Sequence of chain 1.B:
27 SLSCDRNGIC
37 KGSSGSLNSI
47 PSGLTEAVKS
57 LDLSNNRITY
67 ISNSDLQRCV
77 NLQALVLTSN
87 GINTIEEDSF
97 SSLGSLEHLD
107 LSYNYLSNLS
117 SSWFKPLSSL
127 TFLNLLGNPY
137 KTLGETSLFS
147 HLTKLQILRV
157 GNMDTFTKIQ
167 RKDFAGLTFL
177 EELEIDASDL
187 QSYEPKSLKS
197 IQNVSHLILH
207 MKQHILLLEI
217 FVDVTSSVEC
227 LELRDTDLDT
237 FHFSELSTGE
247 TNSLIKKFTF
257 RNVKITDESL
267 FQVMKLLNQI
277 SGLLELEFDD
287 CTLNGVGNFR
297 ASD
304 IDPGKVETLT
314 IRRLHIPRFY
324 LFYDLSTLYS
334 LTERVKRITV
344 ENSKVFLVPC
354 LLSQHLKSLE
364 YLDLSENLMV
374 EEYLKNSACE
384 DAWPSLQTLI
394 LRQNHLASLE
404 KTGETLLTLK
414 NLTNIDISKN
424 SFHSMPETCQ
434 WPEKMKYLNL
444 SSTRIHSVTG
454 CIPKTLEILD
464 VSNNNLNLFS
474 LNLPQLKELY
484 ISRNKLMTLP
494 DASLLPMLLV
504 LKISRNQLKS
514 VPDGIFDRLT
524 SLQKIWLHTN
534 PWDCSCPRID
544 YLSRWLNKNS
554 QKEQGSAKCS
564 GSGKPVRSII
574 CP

Sequence of chain 1.A:
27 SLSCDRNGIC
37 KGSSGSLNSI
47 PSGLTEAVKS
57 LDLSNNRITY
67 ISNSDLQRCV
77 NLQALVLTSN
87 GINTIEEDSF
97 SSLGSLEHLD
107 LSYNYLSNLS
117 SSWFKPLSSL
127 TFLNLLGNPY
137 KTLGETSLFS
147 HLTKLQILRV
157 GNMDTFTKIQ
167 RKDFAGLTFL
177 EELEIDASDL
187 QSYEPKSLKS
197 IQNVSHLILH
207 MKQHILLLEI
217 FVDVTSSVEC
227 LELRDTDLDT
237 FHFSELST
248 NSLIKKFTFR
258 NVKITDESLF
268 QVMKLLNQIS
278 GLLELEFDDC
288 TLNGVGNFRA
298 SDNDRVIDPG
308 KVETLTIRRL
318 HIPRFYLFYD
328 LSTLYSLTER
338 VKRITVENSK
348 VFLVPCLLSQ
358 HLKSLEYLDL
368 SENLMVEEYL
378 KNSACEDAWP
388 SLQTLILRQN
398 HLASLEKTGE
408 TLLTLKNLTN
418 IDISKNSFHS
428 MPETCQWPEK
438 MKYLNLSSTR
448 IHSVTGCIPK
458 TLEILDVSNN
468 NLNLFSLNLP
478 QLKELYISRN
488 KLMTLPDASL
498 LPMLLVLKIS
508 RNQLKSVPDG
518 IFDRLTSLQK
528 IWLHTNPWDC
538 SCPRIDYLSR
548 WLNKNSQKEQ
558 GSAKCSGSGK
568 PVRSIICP

A protein and the small-molecule ligand that binds it are described below.
Small molecule (SMILES): O=C(N[C@H]1C[C@@H]1c1ccccc1)[C@@H]1CN(C(=O)c2ccc(C(=O)N3C[C@@H](C(=O)N[C@H]4C[C@@H]4c4ccccc4)[C@H](C(=O)N[C@H]4C[C@@H]4c4ccccc4)C3)cc2)C[C@H]1C(=O)N[C@H]1C[C@@H]1c1ccccc1

Binding-site contacts:
Ligand atom C32 contacts residue KQD1 of chain 1.N at 3.5 Å.
Ligand atom C86 contacts residue LEU317 of chain 1.A at 3.4 Å (hydrophobic).
Ligand atom C84 contacts residue LEU317 of chain 1.A at 3.5 Å (hydrophobic).
Ligand atom O37 contacts residue TYR332 of chain 1.B at 3.1 Å (h-bond).
Ligand atom C16 contacts residue KQD1 of chain 1.N at 3.3 Å.
Ligand atom C75 contacts residue LYS347 of chain 1.A at 3.5 Å.
Ligand atom C25 contacts residue ILE319 of chain 1.B at 3.4 Å (hydrophobic).
Ligand atom O22 contacts residue VAL348 of chain 1.B at 3.5 Å.
Ligand atom O65 contacts residue LEU350 of chain 1.A at 3.1 Å (h-bond).
Ligand atom O37 contacts residue KQD1 of chain 1.N at 3.1 Å (h-bond).
Ligand atom C86 contacts residue KQD1 of chain 1.N at 3.6 Å.
Ligand atom O22 contacts residue LEU350 of chain 1.B at 3.3 Å (h-bond).
Ligand atom C74 contacts residue LYS347 of chain 1.A at 3.5 Å.
Ligand atom C6 contacts residue KQD1 of chain 1.N at 3.5 Å.
Ligand atom C36 contacts residue LEU350 of chain 1.B at 3.4 Å (hydrophobic).
Ligand atom C62 contacts residue LEU350 of chain 1.A at 3.5 Å (hydrophobic).
Ligand atom N67 contacts residue LYS347 of chain 1.A at 2.5 Å (salt-bridge).
Ligand atom O64 contacts residue KQD1 of chain 1.N at 3.2 Å (h-bond).
Ligand atom C75 contacts residue KQD1 of chain 1.N at 3.5 Å.
Ligand atom O64 contacts residue TYR332 of chain 1.A at 3.5 Å (h-bond).
Ligand atom O22 contacts residue PHE349 of chain 1.B at 2.8 Å (h-bond).
Ligand atom C20 contacts residue KQD1 of chain 1.N at 3.5 Å.
Ligand atom C25 contacts residue KQD1 of chain 1.N at 3.5 Å.
Ligand atom C48 contacts residue VAL351 of chain 1.B at 3.5 Å (hydrophobic).
Ligand atom C74 contacts residue SER346 of chain 1.A at 3.2 Å.
Ligand atom C14 contacts residue LEU350 of chain 1.B at 3.2 Å (hydrophobic).
Ligand atom C26 contacts residue SER346 of chain 1.B at 3.2 Å.
Ligand atom N38 contacts residue LEU350 of chain 1.B at 2.8 Å (h-bond).
Ligand atom N66 contacts residue LEU350 of chain 1.A at 2.9 Å (h-bond).
Ligand atom C75 contacts residue ILE319 of chain 1.A at 3.2 Å (hydrophobic).
Ligand atom C73 contacts residue LYS347 of chain 1.A at 3.4 Å.
Ligand atom C4 contacts residue KQD1 of chain 1.N at 3.5 Å.
Ligand atom C15 contacts residue KQD1 of chain 1.N at 3.4 Å.
Ligand atom O65 contacts residue PHE349 of chain 1.A at 2.9 Å (h-bond).
Ligand atom C63 contacts residue LYS347 of chain 1.A at 3.6 Å.
Ligand atom C1 contacts residue KQD1 of chain 1.N at 3.5 Å.
Ligand atom C85 contacts residue LEU317 of chain 1.A at 3.3 Å (hydrophobic).
Ligand atom C87 contacts residue TYR326 of chain 1.A at 3.5 Å (hydrophobic).
Ligand atom N23 contacts residue LYS347 of chain 1.B at 2.9 Å (salt-bridge).
Ligand atom C18 contacts residue LEU350 of chain 1.A at 3.2 Å (hydrophobic).